Sequence of chain 1.E:
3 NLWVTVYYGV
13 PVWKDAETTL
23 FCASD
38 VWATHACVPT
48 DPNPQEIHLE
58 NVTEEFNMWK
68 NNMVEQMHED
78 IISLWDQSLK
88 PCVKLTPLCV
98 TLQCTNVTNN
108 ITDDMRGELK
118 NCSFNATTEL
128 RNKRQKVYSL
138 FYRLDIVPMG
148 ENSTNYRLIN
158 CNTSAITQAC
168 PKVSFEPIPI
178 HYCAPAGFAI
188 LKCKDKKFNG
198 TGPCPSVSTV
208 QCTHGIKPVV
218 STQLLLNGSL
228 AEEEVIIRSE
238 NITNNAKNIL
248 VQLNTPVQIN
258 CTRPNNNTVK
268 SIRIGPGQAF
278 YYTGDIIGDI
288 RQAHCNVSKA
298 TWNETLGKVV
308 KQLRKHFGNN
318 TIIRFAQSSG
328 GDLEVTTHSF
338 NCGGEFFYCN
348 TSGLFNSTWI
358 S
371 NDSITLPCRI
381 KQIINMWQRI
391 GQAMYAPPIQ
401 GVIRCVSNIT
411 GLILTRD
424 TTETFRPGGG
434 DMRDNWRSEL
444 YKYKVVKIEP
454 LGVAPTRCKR

The small molecule below binds the protein below.
Small molecule (SMILES): CC(=O)N[C@@H]1[C@@H](O)[C@H](O)[C@@H](CO)O[C@H]1O

Binding-site contacts:
Ligand atom O7 contacts residue SER349 of chain 1.E at 3.9 Å.
Ligand atom C8 contacts residue ASN353 of chain 1.E at 4.0 Å.
Ligand atom C1 contacts residue ASN353 of chain 1.E at 1.5 Å.
Ligand atom O7 contacts residue ASN353 of chain 1.E at 3.6 Å (h-bond).
Ligand atom O5 contacts residue ASN353 of chain 1.E at 2.5 Å (h-bond).
Ligand atom C3 contacts residue ASN353 of chain 1.E at 3.9 Å.
Ligand atom C5 contacts residue ASN353 of chain 1.E at 3.8 Å.
Ligand atom O3 contacts residue NAG2 of chain 1.W at 3.3 Å.
Ligand atom N2 contacts residue ASN353 of chain 1.E at 3.0 Å (h-bond).
Ligand atom C7 contacts residue SER349 of chain 1.E at 4.3 Å.
Ligand atom C8 contacts residue NAG2 of chain 1.W at 3.8 Å.
Ligand atom O7 contacts residue NAG2 of chain 1.W at 4.5 Å.
Ligand atom C4 contacts residue ASN353 of chain 1.E at 4.4 Å.
Ligand atom C2 contacts residue ASN353 of chain 1.E at 2.5 Å.
Ligand atom C7 contacts residue NAG2 of chain 1.W at 3.8 Å.
Ligand atom C7 contacts residue ASN353 of chain 1.E at 3.5 Å.
Ligand atom O7 contacts residue NAG1 of chain 1.W at 4.4 Å.
Ligand atom N2 contacts residue NAG2 of chain 1.W at 3.8 Å.
Ligand atom C8 contacts residue GLN324 of chain 1.E at 3.6 Å.
Ligand atom C3 contacts residue NAG2 of chain 1.W at 4.3 Å.
Ligand atom C8 contacts residue SER349 of chain 1.E at 3.9 Å.